This protein binds this small molecule.
Small molecule (SMILES): O=P(O)(O)OC[C@H]1O[C@H](O)[C@H](O)[C@@H](O)[C@@H]1O

Sequence of chain 1.H:
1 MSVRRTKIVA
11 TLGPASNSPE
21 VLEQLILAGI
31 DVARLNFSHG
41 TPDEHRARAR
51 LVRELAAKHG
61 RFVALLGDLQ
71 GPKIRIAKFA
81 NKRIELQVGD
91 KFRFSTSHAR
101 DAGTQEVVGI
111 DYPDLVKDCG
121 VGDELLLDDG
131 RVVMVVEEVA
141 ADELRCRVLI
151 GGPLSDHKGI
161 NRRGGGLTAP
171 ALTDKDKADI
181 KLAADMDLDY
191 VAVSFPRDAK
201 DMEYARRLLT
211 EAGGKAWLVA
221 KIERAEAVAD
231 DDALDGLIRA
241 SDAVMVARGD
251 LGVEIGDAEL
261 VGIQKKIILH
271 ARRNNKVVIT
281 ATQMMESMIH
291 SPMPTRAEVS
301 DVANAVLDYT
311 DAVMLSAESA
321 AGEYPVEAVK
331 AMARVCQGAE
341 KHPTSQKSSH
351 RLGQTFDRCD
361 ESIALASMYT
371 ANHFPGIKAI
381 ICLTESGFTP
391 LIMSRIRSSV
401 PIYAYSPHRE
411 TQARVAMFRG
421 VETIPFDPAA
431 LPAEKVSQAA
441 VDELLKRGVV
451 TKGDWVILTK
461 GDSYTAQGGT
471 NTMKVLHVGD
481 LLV

Binding-site contacts:
Ligand atom O4 contacts residue GLY468 of chain 1.H at 3.8 Å.
Ligand atom O3 contacts residue GLY461 of chain 1.H at 3.0 Å.
Ligand atom O6 contacts residue GLY468 of chain 1.H at 3.8 Å.
Ligand atom C5 contacts residue ALA466 of chain 1.H at 4.0 Å (hydrophobic).
Ligand atom O1P contacts residue SER386 of chain 1.H at 2.5 Å (h-bond).
Ligand atom O2P contacts residue THR384 of chain 1.H at 2.6 Å (h-bond).
Ligand atom C2 contacts residue SER463 of chain 1.H at 3.5 Å.
Ligand atom P contacts residue GLU385 of chain 1.H at 4.0 Å.
Ligand atom O3 contacts residue SER463 of chain 1.H at 2.7 Å (h-bond).
Ligand atom O1P contacts residue GLY387 of chain 1.H at 3.6 Å (h-bond).
Ligand atom O1 contacts residue THR384 of chain 1.H at 3.7 Å.
Ligand atom O3P contacts residue PHE388 of chain 1.H at 3.9 Å.
Ligand atom C3 contacts residue ALA466 of chain 1.H at 3.6 Å (hydrophobic).
Ligand atom O1P contacts residue PHE388 of chain 1.H at 3.6 Å.
Ligand atom O5 contacts residue THR384 of chain 1.H at 3.4 Å.
Ligand atom O4 contacts residue GLN467 of chain 1.H at 3.7 Å.
Ligand atom O3 contacts residue ASP462 of chain 1.H at 3.8 Å.
Ligand atom O2P contacts residue THR389 of chain 1.H at 3.0 Å (h-bond).
Ligand atom O3P contacts residue GLY468 of chain 1.H at 3.1 Å (h-bond).
Ligand atom O6 contacts residue GLU385 of chain 1.H at 3.3 Å (salt-bridge).
Ligand atom O1 contacts residue LEU383 of chain 1.H at 2.8 Å.
Ligand atom C4 contacts residue ALA466 of chain 1.H at 3.6 Å (hydrophobic).
Ligand atom O4 contacts residue GLY469 of chain 1.H at 3.2 Å (h-bond).
Ligand atom O1P contacts residue THR384 of chain 1.H at 3.4 Å (h-bond).
Ligand atom P contacts residue THR384 of chain 1.H at 3.5 Å.
Ligand atom P contacts residue THR389 of chain 1.H at 4.0 Å.
Ligand atom C1 contacts residue GLY461 of chain 1.H at 4.0 Å.
Ligand atom O4 contacts residue THR470 of chain 1.H at 4.0 Å.
Ligand atom C5 contacts residue GLU385 of chain 1.H at 4.0 Å.
Ligand atom O5 contacts residue GLU385 of chain 1.H at 3.8 Å.
Ligand atom C3 contacts residue SER463 of chain 1.H at 3.2 Å.
Ligand atom P contacts residue SER386 of chain 1.H at 3.9 Å.
Ligand atom O6 contacts residue THR384 of chain 1.H at 3.9 Å.
Ligand atom C1 contacts residue LEU383 of chain 1.H at 3.1 Å (hydrophobic).
Ligand atom O2 contacts residue GLU385 of chain 1.H at 3.4 Å (salt-bridge).
Ligand atom O5 contacts residue LEU383 of chain 1.H at 2.8 Å (h-bond).
Ligand atom O1P contacts residue GLU385 of chain 1.H at 3.8 Å.
Ligand atom C6 contacts residue THR470 of chain 1.H at 3.3 Å.
Ligand atom O4 contacts residue ALA466 of chain 1.H at 2.8 Å (h-bond).
Ligand atom O2P contacts residue PHE388 of chain 1.H at 3.9 Å.